Binding-site contacts:
Ligand atom C8 contacts residue ASN353 of chain 1.B at 3.7 Å.
Ligand atom O7 contacts residue SER355 of chain 1.B at 2.9 Å (h-bond).
Ligand atom O4 contacts residue NAG2 of chain 1.N at 3.5 Å (h-bond).
Ligand atom N2 contacts residue SER355 of chain 1.B at 2.8 Å (h-bond).
Ligand atom C2 contacts residue ASN353 of chain 1.B at 2.5 Å.
Ligand atom C7 contacts residue SER355 of chain 1.B at 3.2 Å.
Ligand atom C5 contacts residue ASN353 of chain 1.B at 3.7 Å.
Ligand atom C1 contacts residue ASN353 of chain 1.B at 1.4 Å.
Ligand atom C2 contacts residue SER355 of chain 1.B at 3.9 Å.
Ligand atom C7 contacts residue ASN353 of chain 1.B at 3.5 Å.
Ligand atom C4 contacts residue ASN353 of chain 1.B at 4.3 Å.
Ligand atom O3 contacts residue ASN330 of chain 1.B at 4.5 Å.
Ligand atom N2 contacts residue ASN353 of chain 1.B at 2.9 Å (h-bond).
Ligand atom O4 contacts residue NAG1 of chain 1.N at 3.2 Å.
Ligand atom C4 contacts residue NAG1 of chain 1.N at 3.7 Å.
Ligand atom C3 contacts residue NAG1 of chain 1.N at 4.1 Å.
Ligand atom O3 contacts residue NAG1 of chain 1.N at 3.2 Å.
Ligand atom O7 contacts residue ASN353 of chain 1.B at 4.4 Å.
Ligand atom O5 contacts residue ASN353 of chain 1.B at 2.4 Å (h-bond).
Ligand atom C3 contacts residue ASN353 of chain 1.B at 3.8 Å.

The small molecule below binds the protein below.
Small molecule (SMILES): CC(=O)N[C@@H]1[C@@H](O)[C@H](O)[C@@H](CO)O[C@H]1O

Sequence of chain 1.B:
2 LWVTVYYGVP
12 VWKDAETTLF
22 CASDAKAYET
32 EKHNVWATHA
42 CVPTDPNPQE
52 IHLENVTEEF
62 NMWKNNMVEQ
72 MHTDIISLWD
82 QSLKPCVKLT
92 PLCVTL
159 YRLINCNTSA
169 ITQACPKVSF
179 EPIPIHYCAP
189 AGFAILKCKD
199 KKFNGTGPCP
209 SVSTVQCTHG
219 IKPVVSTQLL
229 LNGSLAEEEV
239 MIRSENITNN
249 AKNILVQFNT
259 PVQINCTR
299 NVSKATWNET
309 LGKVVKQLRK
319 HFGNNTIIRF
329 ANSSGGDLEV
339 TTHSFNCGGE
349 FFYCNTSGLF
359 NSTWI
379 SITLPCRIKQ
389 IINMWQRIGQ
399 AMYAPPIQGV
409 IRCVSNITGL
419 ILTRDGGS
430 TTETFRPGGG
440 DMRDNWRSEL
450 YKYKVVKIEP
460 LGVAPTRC